A protein and the small-molecule ligand that binds it are described below.
Small molecule (SMILES): CC(=O)N[C@H]1[C@H](O[C@H]2[C@H](O)[C@@H](NC(C)=O)CO[C@@H]2CO)O[C@H](CO)[C@@H](O)[C@@H]1O

Binding-site contacts:
Ligand atom C1 contacts residue ASN329 of chain 1.A at 1.5 Å.
Ligand atom N2 contacts residue ASN329 of chain 1.A at 2.7 Å (h-bond).
Ligand atom C1 contacts residue THR331 of chain 1.A at 4.2 Å.
Ligand atom C3 contacts residue SER336 of chain 1.A at 4.3 Å.
Ligand atom O3 contacts residue SER336 of chain 1.A at 3.5 Å (h-bond).
Ligand atom C4 contacts residue ASN329 of chain 1.A at 4.3 Å.
Ligand atom C8 contacts residue ASN329 of chain 1.A at 4.1 Å.
Ligand atom O5 contacts residue THR331 of chain 1.A at 3.6 Å.
Ligand atom O6 contacts residue THR331 of chain 1.A at 4.2 Å.
Ligand atom O7 contacts residue ARG350 of chain 1.A at 4.4 Å.
Ligand atom C7 contacts residue ASN329 of chain 1.A at 3.2 Å.
Ligand atom O7 contacts residue ASN329 of chain 1.A at 3.5 Å (h-bond).
Ligand atom N2 contacts residue SER336 of chain 1.A at 3.5 Å (h-bond).
Ligand atom C8 contacts residue SER336 of chain 1.A at 3.9 Å.
Ligand atom C3 contacts residue ASN329 of chain 1.A at 3.7 Å.
Ligand atom O3 contacts residue TRP338 of chain 1.A at 4.2 Å.
Ligand atom C2 contacts residue SER336 of chain 1.A at 3.7 Å.
Ligand atom C6 contacts residue THR331 of chain 1.A at 3.7 Å.
Ligand atom C2 contacts residue ASN329 of chain 1.A at 2.5 Å.
Ligand atom C7 contacts residue SER336 of chain 1.A at 4.5 Å.
Ligand atom O5 contacts residue ASN329 of chain 1.A at 2.5 Å (h-bond).
Ligand atom C5 contacts residue ASN329 of chain 1.A at 3.7 Å.
Ligand atom C5 contacts residue THR331 of chain 1.A at 3.4 Å.
Ligand atom O6 contacts residue PRO348 of chain 1.A at 4.4 Å.

Sequence of chain 1.A:
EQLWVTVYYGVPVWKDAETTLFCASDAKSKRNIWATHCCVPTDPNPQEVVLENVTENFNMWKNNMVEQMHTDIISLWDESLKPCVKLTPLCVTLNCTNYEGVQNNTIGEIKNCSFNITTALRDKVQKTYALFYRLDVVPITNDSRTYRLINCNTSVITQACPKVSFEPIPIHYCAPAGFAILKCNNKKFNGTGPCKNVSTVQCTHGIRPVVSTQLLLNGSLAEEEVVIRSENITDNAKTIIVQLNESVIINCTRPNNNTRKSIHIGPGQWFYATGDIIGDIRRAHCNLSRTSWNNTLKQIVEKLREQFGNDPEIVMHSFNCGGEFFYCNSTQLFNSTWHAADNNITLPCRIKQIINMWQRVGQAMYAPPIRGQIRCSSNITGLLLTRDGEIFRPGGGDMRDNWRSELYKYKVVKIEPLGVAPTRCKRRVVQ